The small molecule below binds the protein below.
Small molecule (SMILES): CC(=O)N[C@@H]1[C@@H](O)[C@H](O)[C@@H](CO)O[C@H]1O

Sequence of chain 1.C:
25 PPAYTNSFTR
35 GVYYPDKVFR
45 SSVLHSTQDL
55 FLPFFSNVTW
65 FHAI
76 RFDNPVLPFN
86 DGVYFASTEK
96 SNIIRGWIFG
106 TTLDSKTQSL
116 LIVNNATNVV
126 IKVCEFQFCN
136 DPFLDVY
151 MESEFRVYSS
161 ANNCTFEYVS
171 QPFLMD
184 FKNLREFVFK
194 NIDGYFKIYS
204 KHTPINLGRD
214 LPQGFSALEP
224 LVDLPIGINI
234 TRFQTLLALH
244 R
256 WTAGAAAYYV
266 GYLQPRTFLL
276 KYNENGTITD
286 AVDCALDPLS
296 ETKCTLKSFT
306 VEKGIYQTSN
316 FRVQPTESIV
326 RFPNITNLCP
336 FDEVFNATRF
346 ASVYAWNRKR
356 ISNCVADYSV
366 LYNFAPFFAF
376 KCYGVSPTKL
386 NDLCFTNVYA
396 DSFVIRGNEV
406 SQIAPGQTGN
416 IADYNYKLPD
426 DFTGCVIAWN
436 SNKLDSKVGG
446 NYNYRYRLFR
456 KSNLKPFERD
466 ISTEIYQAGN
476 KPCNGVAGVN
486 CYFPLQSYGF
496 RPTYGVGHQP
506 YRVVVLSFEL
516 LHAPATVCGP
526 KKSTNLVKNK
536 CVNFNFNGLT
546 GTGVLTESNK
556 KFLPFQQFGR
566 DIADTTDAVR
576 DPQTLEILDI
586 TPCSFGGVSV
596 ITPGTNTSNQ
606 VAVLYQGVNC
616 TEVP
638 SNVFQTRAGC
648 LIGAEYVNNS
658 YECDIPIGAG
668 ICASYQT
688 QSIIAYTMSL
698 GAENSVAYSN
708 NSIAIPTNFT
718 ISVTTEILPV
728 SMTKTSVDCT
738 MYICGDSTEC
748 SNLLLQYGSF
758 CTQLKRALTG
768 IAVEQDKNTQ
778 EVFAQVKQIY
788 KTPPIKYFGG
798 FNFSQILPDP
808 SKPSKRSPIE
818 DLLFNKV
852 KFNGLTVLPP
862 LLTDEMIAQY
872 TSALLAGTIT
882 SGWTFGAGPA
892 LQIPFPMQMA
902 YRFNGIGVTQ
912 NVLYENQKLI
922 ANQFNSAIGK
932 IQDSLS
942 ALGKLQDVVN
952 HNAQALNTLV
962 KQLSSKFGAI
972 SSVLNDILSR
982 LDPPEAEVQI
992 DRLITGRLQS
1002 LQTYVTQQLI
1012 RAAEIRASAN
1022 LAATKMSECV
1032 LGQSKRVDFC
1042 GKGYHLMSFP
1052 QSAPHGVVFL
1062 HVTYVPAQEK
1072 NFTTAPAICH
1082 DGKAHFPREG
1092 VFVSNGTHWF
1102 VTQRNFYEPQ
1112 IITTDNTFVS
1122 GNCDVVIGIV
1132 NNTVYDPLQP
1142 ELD

Binding-site contacts:
Ligand atom C7 contacts residue ASN280 of chain 1.C at 3.7 Å.
Ligand atom C3 contacts residue ASN280 of chain 1.C at 3.8 Å.
Ligand atom N2 contacts residue ASN280 of chain 1.C at 2.9 Å (h-bond).
Ligand atom C4 contacts residue ASN280 of chain 1.C at 4.3 Å.
Ligand atom C6 contacts residue GLU279 of chain 1.C at 4.4 Å.
Ligand atom O7 contacts residue ASN280 of chain 1.C at 3.9 Å.
Ligand atom C5 contacts residue ASN280 of chain 1.C at 3.7 Å.
Ligand atom C2 contacts residue ASN280 of chain 1.C at 2.5 Å.
Ligand atom O5 contacts residue ASN280 of chain 1.C at 2.4 Å (h-bond).
Ligand atom C1 contacts residue ASN280 of chain 1.C at 1.4 Å.